Sequence of chain 7.B:
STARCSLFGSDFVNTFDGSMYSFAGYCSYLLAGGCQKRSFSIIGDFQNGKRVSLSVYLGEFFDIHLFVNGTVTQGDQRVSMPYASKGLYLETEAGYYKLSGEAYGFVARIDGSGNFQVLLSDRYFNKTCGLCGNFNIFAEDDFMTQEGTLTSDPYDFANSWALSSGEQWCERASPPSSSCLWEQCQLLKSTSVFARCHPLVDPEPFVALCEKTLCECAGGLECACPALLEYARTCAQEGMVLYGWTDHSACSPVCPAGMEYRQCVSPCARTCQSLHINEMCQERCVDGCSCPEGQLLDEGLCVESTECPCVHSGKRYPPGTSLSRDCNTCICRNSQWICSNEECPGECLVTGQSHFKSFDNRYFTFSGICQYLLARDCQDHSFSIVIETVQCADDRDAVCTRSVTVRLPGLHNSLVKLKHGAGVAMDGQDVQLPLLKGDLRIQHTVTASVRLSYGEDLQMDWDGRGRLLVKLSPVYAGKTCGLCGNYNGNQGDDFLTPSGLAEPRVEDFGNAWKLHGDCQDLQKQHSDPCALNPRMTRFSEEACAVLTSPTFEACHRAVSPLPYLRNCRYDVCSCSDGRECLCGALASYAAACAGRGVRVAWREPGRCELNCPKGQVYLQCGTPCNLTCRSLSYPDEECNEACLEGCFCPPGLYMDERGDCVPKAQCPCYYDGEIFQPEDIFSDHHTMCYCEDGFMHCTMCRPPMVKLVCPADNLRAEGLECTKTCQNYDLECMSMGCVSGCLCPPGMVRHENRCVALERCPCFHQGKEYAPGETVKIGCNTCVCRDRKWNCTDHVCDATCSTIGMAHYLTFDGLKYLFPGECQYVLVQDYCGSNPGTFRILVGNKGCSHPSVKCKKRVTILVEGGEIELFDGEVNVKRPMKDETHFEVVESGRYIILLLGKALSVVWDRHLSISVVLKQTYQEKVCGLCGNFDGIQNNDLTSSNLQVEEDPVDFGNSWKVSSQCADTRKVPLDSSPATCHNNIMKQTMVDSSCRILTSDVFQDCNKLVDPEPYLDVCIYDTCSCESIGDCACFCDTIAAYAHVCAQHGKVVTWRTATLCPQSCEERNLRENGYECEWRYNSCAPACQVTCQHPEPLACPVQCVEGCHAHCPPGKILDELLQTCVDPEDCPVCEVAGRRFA

The small molecule below binds the protein below.
Small molecule (SMILES): CC(=O)N[C@@H]1[C@@H](O)[C@H](O)[C@@H](CO)O[C@H]1O

Binding-site contacts:
Ligand atom O6 contacts residue HIS1176 of chain 7.B at 3.2 Å (h-bond).
Ligand atom C8 contacts residue ASN1147 of chain 7.B at 3.5 Å.
Ligand atom C7 contacts residue ASN1147 of chain 7.B at 3.1 Å.
Ligand atom O7 contacts residue ASN1147 of chain 7.B at 3.9 Å.
Ligand atom C5 contacts residue ASN1147 of chain 7.B at 3.7 Å.
Ligand atom C1 contacts residue ASN1147 of chain 7.B at 1.4 Å.
Ligand atom C3 contacts residue ASN1147 of chain 7.B at 3.8 Å.
Ligand atom N2 contacts residue ASN1147 of chain 7.B at 2.6 Å (h-bond).
Ligand atom C2 contacts residue ASN1147 of chain 7.B at 2.5 Å.
Ligand atom C4 contacts residue ASN1147 of chain 7.B at 4.2 Å.
Ligand atom O5 contacts residue ASN1147 of chain 7.B at 2.4 Å (h-bond).